Sequence of chain 1.B:
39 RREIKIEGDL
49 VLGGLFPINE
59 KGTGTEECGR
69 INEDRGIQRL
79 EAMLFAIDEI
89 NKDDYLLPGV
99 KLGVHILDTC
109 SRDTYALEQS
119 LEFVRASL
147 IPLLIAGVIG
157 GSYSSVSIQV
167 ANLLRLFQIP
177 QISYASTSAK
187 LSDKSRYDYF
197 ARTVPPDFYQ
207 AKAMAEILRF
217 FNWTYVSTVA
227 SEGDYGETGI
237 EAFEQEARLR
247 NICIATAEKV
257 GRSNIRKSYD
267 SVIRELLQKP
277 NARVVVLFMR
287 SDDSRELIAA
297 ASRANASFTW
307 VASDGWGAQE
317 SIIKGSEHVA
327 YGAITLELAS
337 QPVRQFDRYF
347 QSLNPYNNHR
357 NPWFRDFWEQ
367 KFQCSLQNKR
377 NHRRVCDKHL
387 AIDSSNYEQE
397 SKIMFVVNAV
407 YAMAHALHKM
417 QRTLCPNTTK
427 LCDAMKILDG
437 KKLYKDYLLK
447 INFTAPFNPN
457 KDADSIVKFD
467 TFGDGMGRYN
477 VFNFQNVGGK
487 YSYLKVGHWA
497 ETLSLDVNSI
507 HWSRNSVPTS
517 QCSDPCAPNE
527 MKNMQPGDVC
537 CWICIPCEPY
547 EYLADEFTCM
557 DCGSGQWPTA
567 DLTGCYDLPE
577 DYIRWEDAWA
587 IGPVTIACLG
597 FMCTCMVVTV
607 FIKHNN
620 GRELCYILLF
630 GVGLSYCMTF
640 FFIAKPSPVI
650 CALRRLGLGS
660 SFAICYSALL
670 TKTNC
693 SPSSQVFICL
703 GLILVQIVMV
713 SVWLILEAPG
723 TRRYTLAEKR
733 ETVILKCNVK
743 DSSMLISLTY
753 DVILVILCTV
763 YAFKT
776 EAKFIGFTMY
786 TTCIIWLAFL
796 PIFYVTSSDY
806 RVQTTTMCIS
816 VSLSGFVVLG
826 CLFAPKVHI

This protein binds this small molecule.
Small molecule (SMILES): CC(=O)N[C@@H]1[C@@H](O)[C@H](O)[C@@H](CO)O[C@H]1O

Binding-site contacts:
Ligand atom C2 contacts residue ASN218 of chain 1.B at 2.5 Å.
Ligand atom C1 contacts residue ASN218 of chain 1.B at 1.4 Å.
Ligand atom C7 contacts residue PHE216 of chain 1.B at 4.3 Å (hydrophobic).
Ligand atom O7 contacts residue ASN218 of chain 1.B at 4.3 Å.
Ligand atom O7 contacts residue PHE216 of chain 1.B at 4.0 Å.
Ligand atom C4 contacts residue ASN218 of chain 1.B at 4.2 Å.
Ligand atom C3 contacts residue ASN218 of chain 1.B at 3.8 Å.
Ligand atom O5 contacts residue ASN218 of chain 1.B at 2.4 Å (h-bond).
Ligand atom O7 contacts residue PHE217 of chain 1.B at 4.0 Å.
Ligand atom C7 contacts residue ASN218 of chain 1.B at 3.4 Å.
Ligand atom C8 contacts residue ASN218 of chain 1.B at 3.5 Å.
Ligand atom N2 contacts residue PHE216 of chain 1.B at 3.8 Å.
Ligand atom C5 contacts residue ASN218 of chain 1.B at 3.7 Å.
Ligand atom N2 contacts residue ASN218 of chain 1.B at 2.9 Å (h-bond).